The small molecule below binds the protein below.
Small molecule (SMILES): O=C(O)c1cc2cc(F)ccc2[nH]1

Sequence of chain 2.C:
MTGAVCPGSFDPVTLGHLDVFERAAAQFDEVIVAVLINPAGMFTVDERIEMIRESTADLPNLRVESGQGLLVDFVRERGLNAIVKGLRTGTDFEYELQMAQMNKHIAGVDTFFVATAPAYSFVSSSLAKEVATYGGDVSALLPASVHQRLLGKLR

Binding-site contacts:
Ligand atom C6 contacts residue GLY70 of chain 2.C at 3.4 Å.
Ligand atom C8 contacts residue LEU74 of chain 2.C at 3.9 Å (hydrophobic).
Ligand atom F14 contacts residue ALA35 of chain 2.C at 3.4 Å.
Ligand atom C9 contacts residue LEU74 of chain 2.C at 4.1 Å (hydrophobic).
Ligand atom C4 contacts residue ALA35 of chain 2.C at 3.7 Å (hydrophobic).
Ligand atom C5 contacts residue LEU37 of chain 2.C at 4.2 Å (hydrophobic).
Ligand atom C4 contacts residue LEU37 of chain 2.C at 3.7 Å (hydrophobic).
Ligand atom F14 contacts residue GLN71 of chain 2.C at 4.4 Å.
Ligand atom F14 contacts residue LEU37 of chain 2.C at 4.3 Å.
Ligand atom C7 contacts residue LEU74 of chain 2.C at 3.8 Å (hydrophobic).
Ligand atom C6 contacts residue GLN71 of chain 2.C at 3.5 Å.
Ligand atom C6 contacts residue PHE77 of chain 2.C at 3.9 Å (hydrophobic).
Ligand atom C3 contacts residue PRO8 of chain 2.C at 4.3 Å (hydrophobic).
Ligand atom C7 contacts residue GLY72 of chain 2.C at 3.3 Å.
Ligand atom C5 contacts residue VAL36 of chain 2.C at 4.3 Å (hydrophobic).
Ligand atom N1 contacts residue LEU73 of chain 2.C at 4.5 Å.
Ligand atom C2 contacts residue LEU37 of chain 2.C at 4.0 Å (hydrophobic).
Ligand atom C4 contacts residue VAL36 of chain 2.C at 4.1 Å (hydrophobic).
Ligand atom N1 contacts residue GLY72 of chain 2.C at 3.3 Å (h-bond).
Ligand atom C4 contacts residue LEU74 of chain 2.C at 4.3 Å (hydrophobic).
Ligand atom C8 contacts residue GLY72 of chain 2.C at 3.6 Å.
Ligand atom F14 contacts residue VAL36 of chain 2.C at 3.6 Å.
Ligand atom F14 contacts residue SER69 of chain 2.C at 3.8 Å.
Ligand atom C4 contacts residue GLY70 of chain 2.C at 4.4 Å.
Ligand atom C7 contacts residue LEU37 of chain 2.C at 4.2 Å (hydrophobic).
Ligand atom C7 contacts residue LEU73 of chain 2.C at 4.2 Å (hydrophobic).
Ligand atom F14 contacts residue PHE77 of chain 2.C at 3.5 Å.
Ligand atom N1 contacts residue LEU37 of chain 2.C at 3.9 Å.
Ligand atom C3 contacts residue LEU37 of chain 2.C at 3.7 Å (hydrophobic).
Ligand atom C5 contacts residue PHE77 of chain 2.C at 4.0 Å (hydrophobic).
Ligand atom C5 contacts residue ALA35 of chain 2.C at 3.9 Å (hydrophobic).
Ligand atom C7 contacts residue GLN71 of chain 2.C at 3.9 Å.
Ligand atom C9 contacts residue LEU37 of chain 2.C at 3.7 Å (hydrophobic).
Ligand atom C5 contacts residue GLN71 of chain 2.C at 4.3 Å.
Ligand atom N1 contacts residue LEU74 of chain 2.C at 3.6 Å.
Ligand atom C5 contacts residue GLY70 of chain 2.C at 3.7 Å.
Ligand atom C8 contacts residue LEU37 of chain 2.C at 3.7 Å (hydrophobic).
Ligand atom F14 contacts residue GLY70 of chain 2.C at 3.1 Å.
Ligand atom C2 contacts residue LEU74 of chain 2.C at 4.1 Å (hydrophobic).
Ligand atom C7 contacts residue GLY70 of chain 2.C at 4.3 Å.